Sequence of chain 1.B:
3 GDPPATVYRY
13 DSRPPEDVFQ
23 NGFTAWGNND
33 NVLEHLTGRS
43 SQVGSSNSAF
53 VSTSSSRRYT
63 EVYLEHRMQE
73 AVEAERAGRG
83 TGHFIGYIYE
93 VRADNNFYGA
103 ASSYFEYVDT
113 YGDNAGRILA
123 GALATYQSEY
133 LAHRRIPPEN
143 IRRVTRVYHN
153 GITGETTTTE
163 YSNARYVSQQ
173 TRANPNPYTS

Binding-site contacts:
Ligand atom C5 contacts residue ARG15 of chain 1.B at 3.4 Å.
Ligand atom O3D contacts residue GLU131 of chain 1.B at 2.7 Å (salt-bridge).
Ligand atom O1B contacts residue ARG11 of chain 1.B at 2.7 Å (salt-bridge).
Ligand atom C4 contacts residue TRP28 of chain 1.B at 3.2 Å (hydrophobic).
Ligand atom C4D contacts residue HIS37 of chain 1.B at 3.5 Å.
Ligand atom O4' contacts residue GLN44 of chain 1.B at 3.3 Å.
Ligand atom N3 contacts residue TRP28 of chain 1.B at 3.4 Å.
Ligand atom C3D contacts residue GLU131 of chain 1.B at 3.2 Å.
Ligand atom C4 contacts residue ARG15 of chain 1.B at 3.5 Å.
Ligand atom O2B contacts residue TYR65 of chain 1.B at 2.5 Å (h-bond).
Ligand atom O1D contacts residue LEU38 of chain 1.B at 3.1 Å (h-bond).
Ligand atom N1 contacts residue ARG15 of chain 1.B at 3.5 Å (salt-bridge).
Ligand atom O2' contacts residue SER14 of chain 1.B at 2.6 Å (h-bond).
Ligand atom C4' contacts residue GLN44 of chain 1.B at 3.3 Å.
Ligand atom C6 contacts residue ARG15 of chain 1.B at 3.4 Å.
Ligand atom O3' contacts residue SER14 of chain 1.B at 3.3 Å (h-bond).
Ligand atom N9 contacts residue TRP28 of chain 1.B at 3.3 Å.
Ligand atom C5 contacts residue TRP28 of chain 1.B at 3.5 Å (hydrophobic).
Ligand atom O2A contacts residue TRP28 of chain 1.B at 2.9 Å (h-bond).
Ligand atom C2' contacts residue ASP13 of chain 1.B at 3.6 Å.
Ligand atom O1D contacts residue HIS37 of chain 1.B at 3.3 Å (h-bond).
Ligand atom O2D contacts residue NCA1 of chain 1.H at 3.5 Å (h-bond).
Ligand atom O1B contacts residue NCA1 of chain 1.H at 3.2 Å (h-bond).
Ligand atom O2A contacts residue GLN44 of chain 1.B at 3.0 Å (h-bond).
Ligand atom N6 contacts residue THR26 of chain 1.B at 2.9 Å (h-bond).
Ligand atom C8 contacts residue TRP28 of chain 1.B at 3.5 Å (hydrophobic).
Ligand atom N7 contacts residue ARG15 of chain 1.B at 3.5 Å (salt-bridge).
Ligand atom N7 contacts residue TRP28 of chain 1.B at 3.4 Å.
Ligand atom O1D contacts residue GLY40 of chain 1.B at 3.2 Å (h-bond).
Ligand atom O3D contacts residue HIS37 of chain 1.B at 3.4 Å (h-bond).
Ligand atom O2B contacts residue NCA1 of chain 1.H at 3.6 Å (h-bond).
Ligand atom O5' contacts residue ARG11 of chain 1.B at 3.3 Å (salt-bridge).
Ligand atom C5D contacts residue SER43 of chain 1.B at 3.4 Å.
Ligand atom C2' contacts residue SER14 of chain 1.B at 3.5 Å.
Ligand atom O1A contacts residue ARG11 of chain 1.B at 3.2 Å (salt-bridge).
Ligand atom O2A contacts residue SER43 of chain 1.B at 3.3 Å.
Ligand atom O3' contacts residue ASP13 of chain 1.B at 3.5 Å (salt-bridge).
Ligand atom C3D contacts residue SER54 of chain 1.B at 3.5 Å.
Ligand atom C8 contacts residue ARG15 of chain 1.B at 3.6 Å.
Ligand atom C5' contacts residue GLN44 of chain 1.B at 3.6 Å.

A protein and the small-molecule ligand that binds it are described below.
Small molecule (SMILES): Nc1ncnc2c1ncn2[C@@H]1O[C@H](COP(=O)(O)OP(=O)(O)OC[C@H]2O[C@H](O)[C@H](O)[C@@H]2O)[C@@H](O)[C@H]1O